This small molecule binds to this protein.
Small molecule (SMILES): CCc1cc(O)c(Oc2cccnc2F)cc1F

Binding-site contacts:
Ligand atom C11 contacts residue ILE233 of chain 1.B at 4.1 Å (hydrophobic).
Ligand atom C7 contacts residue VAL227 of chain 1.B at 4.1 Å (hydrophobic).
Ligand atom C12 contacts residue NAP1 of chain 1.L at 3.4 Å.
Ligand atom O1 contacts residue NAP1 of chain 1.L at 3.1 Å (h-bond).
Ligand atom C contacts residue NAP1 of chain 1.L at 3.3 Å.
Ligand atom C5 contacts residue MET186 of chain 1.B at 3.8 Å (hydrophobic).
Ligand atom C1 contacts residue NAP1 of chain 1.L at 3.3 Å.
Ligand atom C12 contacts residue TYR183 of chain 1.B at 3.5 Å (hydrophobic).
Ligand atom O contacts residue LYS190 of chain 1.B at 3.7 Å.
Ligand atom F contacts residue SER223 of chain 1.B at 3.3 Å.
Ligand atom C2 contacts residue SER223 of chain 1.B at 3.7 Å.
Ligand atom C5 contacts residue ALA123 of chain 1.B at 3.9 Å (hydrophobic).
Ligand atom C10 contacts residue NAP1 of chain 1.L at 3.4 Å.
Ligand atom C7 contacts residue NAP1 of chain 1.L at 3.5 Å.
Ligand atom F1 contacts residue PHE230 of chain 1.B at 3.1 Å.
Ligand atom C6 contacts residue NAP1 of chain 1.L at 3.7 Å.
Ligand atom F contacts residue NAP1 of chain 1.L at 3.4 Å.
Ligand atom C5 contacts residue LEU128 of chain 1.B at 3.9 Å (hydrophobic).
Ligand atom C12 contacts residue TYR173 of chain 1.B at 3.9 Å (hydrophobic).
Ligand atom F1 contacts residue ALA224 of chain 1.B at 3.1 Å.
Ligand atom C9 contacts residue NAP1 of chain 1.L at 3.3 Å.
Ligand atom C6 contacts residue ALA121 of chain 1.B at 3.9 Å (hydrophobic).
Ligand atom O1 contacts residue SER223 of chain 1.B at 3.7 Å.
Ligand atom N contacts residue ALA121 of chain 1.B at 3.7 Å.
Ligand atom F1 contacts residue NAP1 of chain 1.L at 3.1 Å.
Ligand atom F contacts residue ALA121 of chain 1.B at 3.5 Å.
Ligand atom O contacts residue NAP1 of chain 1.L at 2.5 Å (h-bond).
Ligand atom C8 contacts residue NAP1 of chain 1.L at 3.2 Å.
Ligand atom C11 contacts residue TYR173 of chain 1.B at 3.6 Å (hydrophobic).
Ligand atom C10 contacts residue TYR173 of chain 1.B at 3.7 Å (hydrophobic).
Ligand atom C2 contacts residue NAP1 of chain 1.L at 3.6 Å.
Ligand atom C3 contacts residue VAL227 of chain 1.B at 3.9 Å (hydrophobic).
Ligand atom C4 contacts residue LEU128 of chain 1.B at 3.5 Å (hydrophobic).
Ligand atom C7 contacts residue ALA224 of chain 1.B at 3.8 Å (hydrophobic).
Ligand atom C8 contacts residue ALA224 of chain 1.B at 4.1 Å (hydrophobic).
Ligand atom N contacts residue PHE122 of chain 1.B at 3.8 Å.
Ligand atom C8 contacts residue VAL227 of chain 1.B at 3.9 Å (hydrophobic).
Ligand atom C contacts residue TYR183 of chain 1.B at 3.4 Å (hydrophobic).
Ligand atom O contacts residue TYR183 of chain 1.B at 2.6 Å (h-bond).
Ligand atom C6 contacts residue SER223 of chain 1.B at 3.5 Å.

Sequence of chain 1.B:
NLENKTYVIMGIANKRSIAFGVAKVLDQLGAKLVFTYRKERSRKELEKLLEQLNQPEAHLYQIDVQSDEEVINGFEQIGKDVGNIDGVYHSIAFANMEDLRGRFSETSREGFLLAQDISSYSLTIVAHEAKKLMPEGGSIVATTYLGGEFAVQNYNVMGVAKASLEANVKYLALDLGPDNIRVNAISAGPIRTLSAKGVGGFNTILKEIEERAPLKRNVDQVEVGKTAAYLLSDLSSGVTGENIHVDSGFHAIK